This protein binds this small molecule.
Small molecule (SMILES): OC[C@H]1O[C@H](O[C@H]2[C@H](O)[C@@H](O)[C@H](OCCCCCCC3CCCCC3)O[C@@H]2CO)[C@H](O)[C@@H](O)[C@@H]1O

Sequence of chain 1.L:
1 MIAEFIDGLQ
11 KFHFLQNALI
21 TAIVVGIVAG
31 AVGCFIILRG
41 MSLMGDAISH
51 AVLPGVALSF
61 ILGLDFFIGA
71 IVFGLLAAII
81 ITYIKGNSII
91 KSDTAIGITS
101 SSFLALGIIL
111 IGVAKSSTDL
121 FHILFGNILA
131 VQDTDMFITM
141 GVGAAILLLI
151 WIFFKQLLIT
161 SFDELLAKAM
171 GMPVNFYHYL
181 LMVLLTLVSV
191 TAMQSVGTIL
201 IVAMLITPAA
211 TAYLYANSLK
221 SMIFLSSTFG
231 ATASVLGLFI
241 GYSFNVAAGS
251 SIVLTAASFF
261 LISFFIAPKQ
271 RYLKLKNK

Binding-site contacts:
Ligand atom C42 contacts residue ASP135 of chain 1.L at 4.4 Å.
Ligand atom C50 contacts residue ASN127 of chain 1.L at 4.3 Å.
Ligand atom O30 contacts residue GLN132 of chain 1.L at 4.1 Å.
Ligand atom C42 contacts residue THR139 of chain 1.L at 4.4 Å.
Ligand atom C22 contacts residue GLN194 of chain 1.L at 3.9 Å.
Ligand atom C20 contacts residue ALA130 of chain 1.L at 4.2 Å (hydrophobic).
Ligand atom C41 contacts residue MET193 of chain 1.L at 3.6 Å (hydrophobic).
Ligand atom C60 contacts residue ASP119 of chain 1.L at 3.3 Å.
Ligand atom C42 contacts residue ILE138 of chain 1.L at 3.9 Å (hydrophobic).
Ligand atom C42 contacts residue PHE67 of chain 1.L at 3.8 Å (hydrophobic).
Ligand atom C62 contacts residue PHE66 of chain 1.L at 3.9 Å (hydrophobic).
Ligand atom C32 contacts residue THR191 of chain 1.L at 4.3 Å.
Ligand atom C12 contacts residue PHE66 of chain 1.L at 4.2 Å (hydrophobic).
Ligand atom C32 contacts residue VAL190 of chain 1.L at 4.2 Å (hydrophobic).
Ligand atom O10 contacts residue ASN127 of chain 1.L at 4.2 Å.
Ligand atom C60 contacts residue HIS122 of chain 1.L at 4.1 Å.
Ligand atom C22 contacts residue VAL190 of chain 1.L at 3.6 Å (hydrophobic).
Ligand atom O20 contacts residue ASP135 of chain 1.L at 3.3 Å (salt-bridge).
Ligand atom C41 contacts residue VAL190 of chain 1.L at 4.3 Å (hydrophobic).
Ligand atom C11 contacts residue HIS122 of chain 1.L at 4.1 Å.
Ligand atom O50 contacts residue ASN127 of chain 1.L at 3.4 Å (h-bond).
Ligand atom O60 contacts residue ASP119 of chain 1.L at 2.6 Å (salt-bridge).
Ligand atom C41 contacts residue GLN194 of chain 1.L at 4.3 Å.
Ligand atom C51 contacts residue VAL190 of chain 1.L at 4.1 Å (hydrophobic).
Ligand atom O6 contacts residue ALA130 of chain 1.L at 3.5 Å.
Ligand atom O5 contacts residue GLN132 of chain 1.L at 4.2 Å.
Ligand atom C52 contacts residue PHE66 of chain 1.L at 4.0 Å (hydrophobic).
Ligand atom O60 contacts residue ASN127 of chain 1.L at 4.2 Å.
Ligand atom C32 contacts residue PHE67 of chain 1.L at 3.8 Å (hydrophobic).
Ligand atom C52 contacts residue ASP135 of chain 1.L at 3.8 Å.
Ligand atom C22 contacts residue THR191 of chain 1.L at 4.4 Å.
Ligand atom C50 contacts residue ASP119 of chain 1.L at 4.1 Å.
Ligand atom C10 contacts residue ASN127 of chain 1.L at 4.3 Å.
Ligand atom C11 contacts residue ASN127 of chain 1.L at 4.1 Å.
Ligand atom C62 contacts residue ASP135 of chain 1.L at 3.4 Å.
Ligand atom C61 contacts residue GLN194 of chain 1.L at 4.2 Å.
Ligand atom O60 contacts residue HIS122 of chain 1.L at 3.2 Å.
Ligand atom C21 contacts residue HIS122 of chain 1.L at 4.2 Å.
Ligand atom C21 contacts residue MET193 of chain 1.L at 4.3 Å (hydrophobic).
Ligand atom C60 contacts residue ASN127 of chain 1.L at 4.0 Å.